Sequence of chain 9.E:
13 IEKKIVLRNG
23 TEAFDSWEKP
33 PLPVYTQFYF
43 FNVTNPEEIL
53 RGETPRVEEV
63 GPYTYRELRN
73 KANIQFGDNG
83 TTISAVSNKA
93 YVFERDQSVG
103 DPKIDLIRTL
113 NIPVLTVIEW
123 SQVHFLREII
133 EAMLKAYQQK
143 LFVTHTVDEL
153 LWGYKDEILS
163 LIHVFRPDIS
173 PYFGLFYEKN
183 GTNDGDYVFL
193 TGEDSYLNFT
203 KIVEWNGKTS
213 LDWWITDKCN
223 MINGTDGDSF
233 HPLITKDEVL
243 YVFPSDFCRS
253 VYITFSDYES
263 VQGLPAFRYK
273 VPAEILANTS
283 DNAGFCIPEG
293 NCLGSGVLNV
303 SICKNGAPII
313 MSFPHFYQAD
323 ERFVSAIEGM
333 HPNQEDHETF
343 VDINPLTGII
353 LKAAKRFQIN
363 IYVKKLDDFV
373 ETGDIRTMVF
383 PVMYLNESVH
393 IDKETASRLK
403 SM

Binding-site contacts:
Ligand atom C1 contacts residue LEU192 of chain 9.E at 3.9 Å (hydrophobic).
Ligand atom C2 contacts residue LEU192 of chain 9.E at 4.3 Å (hydrophobic).
Ligand atom C7 contacts residue ASN200 of chain 9.E at 3.6 Å.
Ligand atom C8 contacts residue VAL205 of chain 9.E at 3.7 Å (hydrophobic).
Ligand atom O5 contacts residue ASN200 of chain 9.E at 2.5 Å (h-bond).
Ligand atom C6 contacts residue LEU199 of chain 9.E at 4.1 Å (hydrophobic).
Ligand atom C8 contacts residue LEU192 of chain 9.E at 3.7 Å (hydrophobic).
Ligand atom O6 contacts residue ASN200 of chain 9.E at 3.0 Å (h-bond).
Ligand atom O5 contacts residue SER197 of chain 9.E at 4.0 Å.
Ligand atom C7 contacts residue LEU192 of chain 9.E at 3.8 Å (hydrophobic).
Ligand atom C2 contacts residue ASN200 of chain 9.E at 2.5 Å.
Ligand atom N2 contacts residue ASN200 of chain 9.E at 3.3 Å (h-bond).
Ligand atom C1 contacts residue ASN200 of chain 9.E at 1.4 Å.
Ligand atom C5 contacts residue ASN200 of chain 9.E at 3.3 Å.
Ligand atom O7 contacts residue LYS203 of chain 9.E at 4.0 Å.
Ligand atom O7 contacts residue ASN200 of chain 9.E at 3.3 Å (h-bond).
Ligand atom C5 contacts residue SER197 of chain 9.E at 4.2 Å.
Ligand atom C6 contacts residue ASN200 of chain 9.E at 3.3 Å.
Ligand atom C4 contacts residue ASN200 of chain 9.E at 3.8 Å.
Ligand atom C3 contacts residue ASN200 of chain 9.E at 3.7 Å.
Ligand atom C6 contacts residue SER197 of chain 9.E at 4.3 Å.
Ligand atom N2 contacts residue LEU192 of chain 9.E at 3.5 Å.

The small molecule below binds the protein below.
Small molecule (SMILES): CC(=O)N[C@@H]1[C@@H](O)[C@H](O)[C@@H](CO)O[C@H]1O